Sequence of chain 1.C:
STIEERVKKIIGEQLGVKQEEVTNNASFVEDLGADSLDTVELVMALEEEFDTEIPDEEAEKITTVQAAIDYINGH

Sequence of chain 1.B:
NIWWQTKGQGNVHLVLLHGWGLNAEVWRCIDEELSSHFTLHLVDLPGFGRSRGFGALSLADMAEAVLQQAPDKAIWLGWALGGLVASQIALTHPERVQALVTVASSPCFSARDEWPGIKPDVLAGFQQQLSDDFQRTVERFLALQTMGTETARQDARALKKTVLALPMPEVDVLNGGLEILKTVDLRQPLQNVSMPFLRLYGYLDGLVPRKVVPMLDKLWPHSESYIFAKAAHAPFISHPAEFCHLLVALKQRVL

This protein binds this small molecule.
Small molecule (SMILES): COC(=O)CCCCCC(=O)SCCNC(=O)CCNC(=O)[C@@H](O)C(C)(C)COP(=O)(O)O

Binding-site contacts:
Ligand atom OAY contacts residue SER36 of chain 1.C at 3.6 Å.
Ligand atom CAO contacts residue VAL124 of chain 1.B at 3.2 Å (hydrophobic).
Ligand atom CAA contacts residue HIS235 of chain 1.B at 3.7 Å.
Ligand atom CBB contacts residue TRP22 of chain 1.B at 3.4 Å (hydrophobic).
Ligand atom CBA contacts residue LEU146 of chain 1.B at 3.8 Å (hydrophobic).
Ligand atom SAZ contacts residue LEU125 of chain 1.B at 3.7 Å.
Ligand atom CAR contacts residue LEU183 of chain 1.B at 3.6 Å (hydrophobic).
Ligand atom OAF contacts residue PHE143 of chain 1.B at 3.3 Å.
Ligand atom NAV contacts residue VAL124 of chain 1.B at 3.5 Å.
Ligand atom OAE contacts residue LEU83 of chain 1.B at 2.8 Å (h-bond).
Ligand atom CAL contacts residue PHE143 of chain 1.B at 3.7 Å (hydrophobic).
Ligand atom OAJ contacts residue MET149 of chain 1.B at 3.8 Å.
Ligand atom OAE contacts residue TRP22 of chain 1.B at 2.6 Å (h-bond).
Ligand atom CBB contacts residue ALA82 of chain 1.B at 3.1 Å (hydrophobic).
Ligand atom OAX contacts residue ALA82 of chain 1.B at 3.1 Å.
Ligand atom OAX contacts residue TRP22 of chain 1.B at 3.8 Å.
Ligand atom CAA contacts residue GLN147 of chain 1.B at 3.5 Å.
Ligand atom OAJ contacts residue SER36 of chain 1.C at 1.3 Å.
Ligand atom CBA contacts residue VAL124 of chain 1.B at 3.7 Å (hydrophobic).
Ligand atom OAX contacts residue HIS235 of chain 1.B at 3.0 Å (h-bond).
Ligand atom CAA contacts residue PHE143 of chain 1.B at 3.5 Å (hydrophobic).
Ligand atom OAE contacts residue GLY21 of chain 1.B at 3.5 Å.
Ligand atom OAX contacts residue PHE143 of chain 1.B at 3.8 Å.
Ligand atom CBB contacts residue LEU83 of chain 1.B at 3.6 Å (hydrophobic).
Ligand atom PBG contacts residue SER36 of chain 1.C at 2.3 Å.
Ligand atom OAH contacts residue SER36 of chain 1.C at 3.3 Å.
Ligand atom OAF contacts residue PHE128 of chain 1.B at 3.4 Å.
Ligand atom CAS contacts residue LEU146 of chain 1.B at 3.7 Å (hydrophobic).
Ligand atom OAE contacts residue ALA82 of chain 1.B at 3.1 Å.
Ligand atom OAK contacts residue ASP35 of chain 1.C at 3.7 Å.
Ligand atom CAA contacts residue TRP22 of chain 1.B at 3.2 Å (hydrophobic).
Ligand atom NAV contacts residue LEU146 of chain 1.B at 3.6 Å.
Ligand atom OAD contacts residue VAL124 of chain 1.B at 3.5 Å.
Ligand atom CBC contacts residue PHE128 of chain 1.B at 3.8 Å (hydrophobic).
Ligand atom CAN contacts residue PHE143 of chain 1.B at 3.7 Å (hydrophobic).
Ligand atom OAJ contacts residue LEU37 of chain 1.C at 3.3 Å (h-bond).
Ligand atom CAL contacts residue LEU183 of chain 1.B at 3.6 Å (hydrophobic).
Ligand atom CAA contacts residue GLY21 of chain 1.B at 3.7 Å.
Ligand atom OAK contacts residue SER36 of chain 1.C at 2.6 Å (h-bond).
Ligand atom SAZ contacts residue PHE128 of chain 1.B at 3.6 Å.